Sequence of chain 41.C:
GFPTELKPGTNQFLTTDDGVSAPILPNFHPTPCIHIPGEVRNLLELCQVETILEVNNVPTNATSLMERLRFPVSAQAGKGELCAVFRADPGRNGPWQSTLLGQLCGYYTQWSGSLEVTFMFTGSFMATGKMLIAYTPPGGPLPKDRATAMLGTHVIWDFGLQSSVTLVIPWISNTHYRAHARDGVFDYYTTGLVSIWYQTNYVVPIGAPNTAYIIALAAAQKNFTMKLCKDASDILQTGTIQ

Binding-site contacts:
Ligand atom CAJ contacts residue PHE155 of chain 45.A at 3.7 Å (hydrophobic).
Ligand atom CAL contacts residue PHE155 of chain 45.A at 3.6 Å (hydrophobic).
Ligand atom OAD contacts residue ALA275 of chain 45.A at 3.2 Å.
Ligand atom CAP contacts residue ILE111 of chain 45.A at 3.8 Å (hydrophobic).
Ligand atom CAN contacts residue PHE155 of chain 45.A at 3.8 Å (hydrophobic).
Ligand atom NAC contacts residue ASP112 of chain 45.A at 2.5 Å (salt-bridge).
Ligand atom CAN contacts residue PRO177 of chain 45.A at 3.4 Å (hydrophobic).
Ligand atom CAA contacts residue TYR153 of chain 45.A at 3.5 Å (hydrophobic).
Ligand atom CAH contacts residue GLN202 of chain 45.A at 3.2 Å.
Ligand atom CAA contacts residue SER178 of chain 45.A at 3.5 Å.
Ligand atom CAY contacts residue ASP112 of chain 45.A at 3.8 Å.
Ligand atom CAH contacts residue ASN228 of chain 45.A at 3.4 Å.
Ligand atom CBC contacts residue TRP203 of chain 45.A at 3.6 Å (hydrophobic).
Ligand atom OAX contacts residue ILE111 of chain 45.A at 3.5 Å.
Ligand atom CAI contacts residue PHE135 of chain 45.A at 3.7 Å (hydrophobic).
Ligand atom CAK contacts residue PHE135 of chain 45.A at 3.6 Å (hydrophobic).
Ligand atom CAH contacts residue TRP203 of chain 45.A at 3.5 Å (hydrophobic).
Ligand atom CAL contacts residue ILE111 of chain 45.A at 3.7 Å (hydrophobic).
Ligand atom NAC contacts residue THR114 of chain 45.A at 3.3 Å (h-bond).
Ligand atom CAO contacts residue ILE111 of chain 45.A at 3.8 Å (hydrophobic).
Ligand atom OAX contacts residue MET195 of chain 45.A at 3.6 Å.
Ligand atom CAZ contacts residue TRP203 of chain 45.A at 3.5 Å (hydrophobic).
Ligand atom CAG contacts residue GLN202 of chain 45.A at 3.3 Å.
Ligand atom CAA contacts residue PRO177 of chain 45.A at 3.5 Å (hydrophobic).
Ligand atom OAD contacts residue LYS274 of chain 45.A at 3.1 Å (salt-bridge).
Ligand atom OAE contacts residue ILE113 of chain 45.A at 3.3 Å (h-bond).
Ligand atom CAT contacts residue ASN228 of chain 45.A at 3.5 Å.
Ligand atom CAS contacts residue TYR201 of chain 45.A at 3.5 Å (hydrophobic).
Ligand atom CAA contacts residue VAL179 of chain 45.A at 3.2 Å (hydrophobic).
Ligand atom NBG contacts residue TRP203 of chain 45.A at 3.3 Å.
Ligand atom CBB contacts residue ILE111 of chain 45.A at 3.6 Å (hydrophobic).
Ligand atom CAT contacts residue TRP203 of chain 45.A at 3.6 Å (hydrophobic).
Ligand atom CAG contacts residue TRP203 of chain 45.A at 3.7 Å (hydrophobic).
Ligand atom CAY contacts residue THR114 of chain 45.A at 3.8 Å.
Ligand atom CAS contacts residue TRP203 of chain 45.A at 3.8 Å (hydrophobic).
Ligand atom CAO contacts residue PHE135 of chain 45.A at 3.8 Å (hydrophobic).
Ligand atom NAU contacts residue PHE155 of chain 45.A at 3.7 Å.
Ligand atom OAE contacts residue ASP112 of chain 45.A at 3.6 Å.
Ligand atom CBC contacts residue ASN228 of chain 45.A at 3.8 Å.
Ligand atom CAG contacts residue ASN228 of chain 45.A at 3.6 Å.

Sequence of chain 45.C:
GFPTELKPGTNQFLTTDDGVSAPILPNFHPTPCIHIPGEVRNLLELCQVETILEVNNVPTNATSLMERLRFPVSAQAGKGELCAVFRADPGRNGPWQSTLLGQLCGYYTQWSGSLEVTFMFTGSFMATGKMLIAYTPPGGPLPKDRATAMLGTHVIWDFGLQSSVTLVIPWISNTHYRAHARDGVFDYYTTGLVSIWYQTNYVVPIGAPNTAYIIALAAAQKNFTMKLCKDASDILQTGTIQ

The small molecule below binds the protein below.
Small molecule (SMILES): CCO/N=C/c1ccc(OCC[C@@H](C)CCN2CCN(c3ccnc(C(N)=O)c3)C2=O)cc1

Sequence of chain 45.A:
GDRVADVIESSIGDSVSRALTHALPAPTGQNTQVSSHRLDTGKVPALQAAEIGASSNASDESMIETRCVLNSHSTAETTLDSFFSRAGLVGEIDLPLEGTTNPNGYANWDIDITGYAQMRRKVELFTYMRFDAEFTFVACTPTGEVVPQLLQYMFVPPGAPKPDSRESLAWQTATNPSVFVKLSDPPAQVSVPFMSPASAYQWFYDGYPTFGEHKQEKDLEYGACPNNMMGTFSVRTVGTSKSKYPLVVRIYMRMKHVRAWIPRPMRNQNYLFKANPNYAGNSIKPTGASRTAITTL